This small molecule binds to this protein.
Small molecule (SMILES): CC(=O)N[C@H]1[C@H](O[C@H]2[C@H](O)[C@@H](NC(C)=O)CO[C@@H]2CO[C@@H]2O[C@@H](C)[C@@H](O)[C@@H](O)[C@@H]2O)O[C@H](CO)[C@@H](O)[C@@H]1O

Binding-site contacts:
Ligand atom C8 contacts residue ASN100 of chain 1.B at 4.2 Å.
Ligand atom N2 contacts residue ASN100 of chain 1.B at 2.8 Å (h-bond).
Ligand atom C4 contacts residue ILE130 of chain 1.B at 4.0 Å (hydrophobic).
Ligand atom O7 contacts residue ASN100 of chain 1.B at 3.2 Å (h-bond).
Ligand atom C3 contacts residue ASN100 of chain 1.B at 3.7 Å.
Ligand atom C4 contacts residue ASN100 of chain 1.B at 4.2 Å.
Ligand atom C5 contacts residue ILE130 of chain 1.B at 4.0 Å (hydrophobic).
Ligand atom C1 contacts residue ASN100 of chain 1.B at 1.5 Å.
Ligand atom C5 contacts residue TYR127 of chain 1.B at 4.3 Å (hydrophobic).
Ligand atom O5 contacts residue ASN100 of chain 1.B at 2.4 Å (h-bond).
Ligand atom C5 contacts residue ASN100 of chain 1.B at 3.7 Å.
Ligand atom C2 contacts residue ASN100 of chain 1.B at 2.4 Å.
Ligand atom O5 contacts residue SER102 of chain 1.B at 3.7 Å.
Ligand atom C1 contacts residue SER102 of chain 1.B at 3.6 Å.
Ligand atom C6 contacts residue ILE130 of chain 1.B at 4.1 Å (hydrophobic).
Ligand atom C6 contacts residue TYR127 of chain 1.B at 3.5 Å (hydrophobic).
Ligand atom C7 contacts residue ASN100 of chain 1.B at 3.2 Å.

Sequence of chain 1.B:
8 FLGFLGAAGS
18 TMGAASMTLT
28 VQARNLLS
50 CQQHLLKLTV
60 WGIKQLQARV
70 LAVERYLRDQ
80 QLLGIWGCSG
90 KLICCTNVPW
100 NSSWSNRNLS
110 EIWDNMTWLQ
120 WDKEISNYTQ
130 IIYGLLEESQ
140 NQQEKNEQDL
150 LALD